A small-molecule ligand and the protein it binds are described below.
Small molecule (SMILES): CC(=O)N[C@H]1[C@H](O[C@@H]2[C@@H](O)[C@@H](O)O[C@H](CO)[C@@H]2O)O[C@H](CO)[C@@H](O[C@@H]2O[C@@H](C)[C@@H](O)[C@@H](O)[C@@H]2O)[C@@H]1O[C@@H]1O[C@H](CO)[C@H](O)[C@H](O)[C@H]1O

Binding-site contacts:
Ligand atom O3 contacts residue ASP101 of chain 1.D at 2.9 Å (salt-bridge).
Ligand atom O6 contacts residue ALA23 of chain 1.D at 3.9 Å.
Ligand atom C4 contacts residue CA1 of chain 1.S at 3.5 Å.
Ligand atom O2 contacts residue ASP96 of chain 1.D at 2.7 Å (salt-bridge).
Ligand atom O5 contacts residue ALA23 of chain 1.D at 2.9 Å (h-bond).
Ligand atom C2 contacts residue SER22 of chain 1.D at 3.7 Å.
Ligand atom O4 contacts residue GLY114 of chain 1.C at 2.6 Å (h-bond).
Ligand atom O4 contacts residue CA1 of chain 1.S at 2.5 Å.
Ligand atom C3 contacts residue CA1 of chain 1.S at 3.4 Å.
Ligand atom C6 contacts residue ASP99 of chain 1.D at 3.6 Å.
Ligand atom C1 contacts residue SER22 of chain 1.D at 3.5 Å.
Ligand atom C3 contacts residue ASP99 of chain 1.D at 3.2 Å.
Ligand atom O3 contacts residue ASP104 of chain 1.D at 3.0 Å (salt-bridge).
Ligand atom C6 contacts residue GLY114 of chain 1.C at 3.6 Å.
Ligand atom C3 contacts residue CA1 of chain 1.R at 3.4 Å.
Ligand atom O3 contacts residue ASP99 of chain 1.D at 2.6 Å (salt-bridge).
Ligand atom C2 contacts residue CA1 of chain 1.R at 3.3 Å.
Ligand atom O3 contacts residue CA1 of chain 1.S at 2.5 Å.
Ligand atom O2 contacts residue GLU95 of chain 1.D at 3.5 Å (salt-bridge).
Ligand atom O2 contacts residue ASP104 of chain 1.D at 3.4 Å (salt-bridge).
Ligand atom C2 contacts residue ASP96 of chain 1.D at 3.5 Å.
Ligand atom O2 contacts residue ASP99 of chain 1.D at 3.5 Å (salt-bridge).
Ligand atom C2 contacts residue ASP104 of chain 1.D at 3.4 Å.
Ligand atom O5 contacts residue SER22 of chain 1.D at 3.6 Å (h-bond).
Ligand atom O6 contacts residue SER22 of chain 1.D at 3.8 Å.
Ligand atom O4 contacts residue ASN21 of chain 1.D at 3.0 Å (h-bond).
Ligand atom O3 contacts residue CA1 of chain 1.R at 2.5 Å.
Ligand atom O2 contacts residue CA1 of chain 1.R at 2.5 Å.
Ligand atom O2 contacts residue SER97 of chain 1.D at 3.4 Å.
Ligand atom O4 contacts residue SER22 of chain 1.D at 3.4 Å.
Ligand atom O4 contacts residue ASP104 of chain 1.D at 3.8 Å.
Ligand atom C6 contacts residue ALA23 of chain 1.D at 3.6 Å (hydrophobic).
Ligand atom C5 contacts residue ALA23 of chain 1.D at 3.9 Å (hydrophobic).
Ligand atom O6 contacts residue GLY24 of chain 1.D at 3.7 Å.
Ligand atom C1 contacts residue ALA23 of chain 1.D at 3.9 Å (hydrophobic).
Ligand atom C4 contacts residue GLY114 of chain 1.C at 3.5 Å.
Ligand atom O6 contacts residue ASP99 of chain 1.D at 3.4 Å.
Ligand atom C5 contacts residue SER97 of chain 1.D at 3.8 Å.
Ligand atom C3 contacts residue ASP104 of chain 1.D at 3.8 Å.
Ligand atom C6 contacts residue ASP96 of chain 1.D at 3.8 Å.

Sequence of chain 1.C:
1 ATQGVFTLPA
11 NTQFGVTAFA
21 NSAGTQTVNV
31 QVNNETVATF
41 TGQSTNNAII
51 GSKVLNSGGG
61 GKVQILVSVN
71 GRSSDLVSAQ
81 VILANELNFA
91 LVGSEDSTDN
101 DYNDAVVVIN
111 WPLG

Sequence of chain 1.D:
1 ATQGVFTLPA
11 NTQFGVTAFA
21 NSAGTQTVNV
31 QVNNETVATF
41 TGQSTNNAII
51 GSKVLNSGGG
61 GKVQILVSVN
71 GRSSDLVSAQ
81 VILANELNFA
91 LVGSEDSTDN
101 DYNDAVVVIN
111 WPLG